Binding-site contacts:
Ligand atom O5 contacts residue ASN793 of chain 1.B at 2.4 Å (h-bond).
Ligand atom O5 contacts residue SER795 of chain 1.B at 3.6 Å.
Ligand atom C2 contacts residue ASN793 of chain 1.B at 2.5 Å.
Ligand atom C1 contacts residue GLN796 of chain 1.B at 4.2 Å.
Ligand atom C3 contacts residue ASN793 of chain 1.B at 3.8 Å.
Ligand atom O5 contacts residue GLN796 of chain 1.B at 3.6 Å.
Ligand atom C7 contacts residue ASN793 of chain 1.B at 4.1 Å.
Ligand atom C5 contacts residue GLN796 of chain 1.B at 4.4 Å.
Ligand atom C1 contacts residue ASN793 of chain 1.B at 1.4 Å.
Ligand atom C1 contacts residue SER795 of chain 1.B at 3.7 Å.
Ligand atom C6 contacts residue GLN796 of chain 1.B at 4.4 Å.
Ligand atom C4 contacts residue ASN793 of chain 1.B at 4.2 Å.
Ligand atom N2 contacts residue ASN793 of chain 1.B at 2.9 Å (h-bond).
Ligand atom C6 contacts residue SER795 of chain 1.B at 4.2 Å.
Ligand atom C5 contacts residue SER795 of chain 1.B at 3.6 Å.
Ligand atom C5 contacts residue ASN793 of chain 1.B at 3.6 Å.

A protein and the small-molecule ligand that binds it are described below.
Small molecule (SMILES): CC(=O)N[C@@H]1[C@@H](O)[C@H](O)[C@@H](CO)O[C@H]1O

Sequence of chain 1.B:
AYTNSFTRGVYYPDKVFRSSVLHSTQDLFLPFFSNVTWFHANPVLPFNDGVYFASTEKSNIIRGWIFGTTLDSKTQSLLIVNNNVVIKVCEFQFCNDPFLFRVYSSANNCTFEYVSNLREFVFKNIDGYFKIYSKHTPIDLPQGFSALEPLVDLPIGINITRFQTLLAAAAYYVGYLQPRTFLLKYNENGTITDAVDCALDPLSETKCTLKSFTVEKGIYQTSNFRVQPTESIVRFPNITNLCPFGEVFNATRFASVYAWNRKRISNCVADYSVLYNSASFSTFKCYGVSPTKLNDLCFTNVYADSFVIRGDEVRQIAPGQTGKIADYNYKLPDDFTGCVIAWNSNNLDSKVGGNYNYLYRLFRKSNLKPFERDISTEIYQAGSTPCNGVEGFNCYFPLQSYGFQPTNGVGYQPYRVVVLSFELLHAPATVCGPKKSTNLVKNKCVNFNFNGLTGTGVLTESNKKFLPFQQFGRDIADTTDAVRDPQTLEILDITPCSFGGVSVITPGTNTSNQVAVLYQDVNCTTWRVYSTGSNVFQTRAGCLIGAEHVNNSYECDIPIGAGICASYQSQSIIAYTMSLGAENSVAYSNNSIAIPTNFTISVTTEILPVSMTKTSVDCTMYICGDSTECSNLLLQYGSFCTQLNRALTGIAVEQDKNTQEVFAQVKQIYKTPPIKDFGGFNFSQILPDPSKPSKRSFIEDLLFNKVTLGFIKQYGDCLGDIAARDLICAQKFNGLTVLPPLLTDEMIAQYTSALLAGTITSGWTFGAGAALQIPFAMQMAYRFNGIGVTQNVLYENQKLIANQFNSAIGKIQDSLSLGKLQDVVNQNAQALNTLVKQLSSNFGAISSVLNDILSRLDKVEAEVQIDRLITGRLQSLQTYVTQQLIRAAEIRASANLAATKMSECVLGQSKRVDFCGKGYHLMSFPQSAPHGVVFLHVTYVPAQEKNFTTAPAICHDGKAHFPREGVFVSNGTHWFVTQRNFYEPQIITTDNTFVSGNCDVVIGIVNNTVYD